Sequence of chain 1.A:
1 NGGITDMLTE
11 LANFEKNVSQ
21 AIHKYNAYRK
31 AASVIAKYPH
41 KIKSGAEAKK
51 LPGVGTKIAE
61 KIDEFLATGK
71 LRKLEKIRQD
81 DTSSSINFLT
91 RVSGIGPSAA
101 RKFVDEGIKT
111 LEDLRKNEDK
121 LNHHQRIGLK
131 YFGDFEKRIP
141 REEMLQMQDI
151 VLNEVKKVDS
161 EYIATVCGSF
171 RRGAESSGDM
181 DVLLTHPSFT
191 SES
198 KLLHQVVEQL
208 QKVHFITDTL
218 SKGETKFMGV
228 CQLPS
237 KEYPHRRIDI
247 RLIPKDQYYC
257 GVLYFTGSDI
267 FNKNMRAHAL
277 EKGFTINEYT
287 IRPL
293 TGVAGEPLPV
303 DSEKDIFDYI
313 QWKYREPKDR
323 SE

Binding-site contacts:
Ligand atom OP1 contacts residue LYS57 of chain 1.A at 3.3 Å (salt-bridge).
Ligand atom OP2 contacts residue LYS57 of chain 1.A at 3.6 Å.
Ligand atom OP1 contacts residue LYS24 of chain 1.A at 3.8 Å.
Ligand atom OP3 contacts residue LYS24 of chain 1.A at 2.6 Å (salt-bridge).
Ligand atom O3' contacts residue ILE58 of chain 1.A at 3.7 Å.
Ligand atom P contacts residue GLY53 of chain 1.A at 3.9 Å.
Ligand atom C4' contacts residue GLY53 of chain 1.A at 3.4 Å.
Ligand atom OP2 contacts residue THR56 of chain 1.A at 3.5 Å (h-bond).
Ligand atom N3 contacts residue ALA27 of chain 1.A at 3.6 Å.
Ligand atom C8 contacts residue LYS24 of chain 1.A at 3.9 Å.
Ligand atom OP2 contacts residue GLY55 of chain 1.A at 3.9 Å.
Ligand atom OP1 contacts residue ILE58 of chain 1.A at 3.1 Å (h-bond).
Ligand atom O5' contacts residue LYS24 of chain 1.A at 3.9 Å.
Ligand atom C5' contacts residue GLY55 of chain 1.A at 3.5 Å.
Ligand atom P contacts residue LYS24 of chain 1.A at 3.7 Å.
Ligand atom OP2 contacts residue LYS61 of chain 1.A at 3.9 Å.
Ligand atom OP1 contacts residue PRO52 of chain 1.A at 3.5 Å.
Ligand atom C5' contacts residue GLY53 of chain 1.A at 3.2 Å.
Ligand atom OP2 contacts residue GLY55 of chain 1.A at 3.8 Å.
Ligand atom P contacts residue ILE58 of chain 1.A at 3.9 Å.
Ligand atom OP1 contacts residue LEU51 of chain 1.A at 3.7 Å.
Ligand atom P contacts residue NA1 of chain 1.I at 3.8 Å.
Ligand atom OP1 contacts residue NA1 of chain 1.I at 3.1 Å (h-bond).
Ligand atom N1 contacts residue HIS23 of chain 1.A at 3.9 Å.
Ligand atom O3' contacts residue VAL54 of chain 1.A at 3.8 Å.
Ligand atom OP2 contacts residue VAL54 of chain 1.A at 3.7 Å.
Ligand atom OP1 contacts residue LYS57 of chain 1.A at 3.7 Å.
Ligand atom OP1 contacts residue GLY53 of chain 1.A at 2.8 Å (h-bond).
Ligand atom OP1 contacts residue GLY55 of chain 1.A at 2.7 Å (h-bond).
Ligand atom OP1 contacts residue THR56 of chain 1.A at 3.7 Å.
Ligand atom C5' contacts residue TYR28 of chain 1.A at 3.4 Å (hydrophobic).
Ligand atom OP2 contacts residue NA1 of chain 1.I at 3.6 Å (h-bond).
Ligand atom C3' contacts residue GLY55 of chain 1.A at 3.8 Å.
Ligand atom O3' contacts residue GLY53 of chain 1.A at 3.5 Å.
Ligand atom O4' contacts residue ALA27 of chain 1.A at 3.8 Å.
Ligand atom P contacts residue LYS57 of chain 1.A at 3.8 Å.
Ligand atom O5' contacts residue GLY55 of chain 1.A at 3.6 Å.
Ligand atom OP1 contacts residue VAL54 of chain 1.A at 3.9 Å.
Ligand atom P contacts residue GLY55 of chain 1.A at 3.6 Å.
Ligand atom OP2 contacts residue LYS57 of chain 1.A at 3.0 Å (salt-bridge).

A protein and the small-molecule ligand that binds it are described below.
Small molecule (SMILES): Cc1cn([C@H]2C[C@H](O[P](=O)(O)OC[C@H]3O[C@@H](n4ccc(N)nc4=O)C[C@@H]3O[P](=O)(O)OC[C@H]3O[C@@H](n4cnc5c(=O)nc(N)[nH]c54)C[C@@H]3O[P](=O)(O)OC[C@H]3O[C@@H](n4cnc5c(=O)nc(N)[nH]c54)C[C@@H]3O)[C@@H](CO[P](=O)(O)O[C@H]3C[C@H](n4cnc5c(=O)nc(N)[nH]c54)O[C@@H]3COP(=O)(O)O)O2)c(=O)[nH]c1=O